Binding-site contacts:
Ligand atom N2 contacts residue ILE168 of chain 2.D at 3.5 Å.
Ligand atom N2 contacts residue ASN203 of chain 2.D at 3.1 Å (h-bond).
Ligand atom O6 contacts residue THR205 of chain 2.D at 3.6 Å.
Ligand atom C8 contacts residue THR162 of chain 2.D at 4.1 Å.
Ligand atom O7 contacts residue GLN201 of chain 2.D at 3.9 Å.
Ligand atom C8 contacts residue GLN201 of chain 2.D at 3.7 Å.
Ligand atom O7 contacts residue LYS241 of chain 2.D at 3.9 Å.
Ligand atom C2 contacts residue THR205 of chain 2.D at 4.5 Å.
Ligand atom C6 contacts residue THR205 of chain 2.D at 4.3 Å.
Ligand atom C7 contacts residue ILE168 of chain 2.D at 3.8 Å (hydrophobic).
Ligand atom C7 contacts residue ASN203 of chain 2.D at 3.6 Å.
Ligand atom C5 contacts residue THR205 of chain 2.D at 3.7 Å.
Ligand atom C3 contacts residue ASN203 of chain 2.D at 3.9 Å.
Ligand atom C1 contacts residue THR205 of chain 2.D at 3.4 Å.
Ligand atom C2 contacts residue ASN203 of chain 2.D at 2.6 Å.
Ligand atom O5 contacts residue ASN203 of chain 2.D at 2.3 Å (h-bond).
Ligand atom O5 contacts residue THR205 of chain 2.D at 3.6 Å.
Ligand atom C2 contacts residue ILE168 of chain 2.D at 4.4 Å (hydrophobic).
Ligand atom O7 contacts residue ASN203 of chain 2.D at 3.6 Å.
Ligand atom O6 contacts residue GLU206 of chain 2.D at 3.1 Å (salt-bridge).
Ligand atom C8 contacts residue ILE168 of chain 2.D at 3.7 Å (hydrophobic).
Ligand atom O7 contacts residue THR205 of chain 2.D at 3.7 Å.
Ligand atom C8 contacts residue GLU206 of chain 2.D at 4.0 Å.
Ligand atom C6 contacts residue GLU206 of chain 2.D at 4.0 Å.
Ligand atom C7 contacts residue GLN201 of chain 2.D at 4.2 Å.
Ligand atom C1 contacts residue ILE168 of chain 2.D at 4.1 Å (hydrophobic).
Ligand atom C5 contacts residue ASN203 of chain 2.D at 3.6 Å.
Ligand atom C1 contacts residue ASN203 of chain 2.D at 1.4 Å.
Ligand atom C4 contacts residue ASN203 of chain 2.D at 4.3 Å.

Sequence of chain 2.D:
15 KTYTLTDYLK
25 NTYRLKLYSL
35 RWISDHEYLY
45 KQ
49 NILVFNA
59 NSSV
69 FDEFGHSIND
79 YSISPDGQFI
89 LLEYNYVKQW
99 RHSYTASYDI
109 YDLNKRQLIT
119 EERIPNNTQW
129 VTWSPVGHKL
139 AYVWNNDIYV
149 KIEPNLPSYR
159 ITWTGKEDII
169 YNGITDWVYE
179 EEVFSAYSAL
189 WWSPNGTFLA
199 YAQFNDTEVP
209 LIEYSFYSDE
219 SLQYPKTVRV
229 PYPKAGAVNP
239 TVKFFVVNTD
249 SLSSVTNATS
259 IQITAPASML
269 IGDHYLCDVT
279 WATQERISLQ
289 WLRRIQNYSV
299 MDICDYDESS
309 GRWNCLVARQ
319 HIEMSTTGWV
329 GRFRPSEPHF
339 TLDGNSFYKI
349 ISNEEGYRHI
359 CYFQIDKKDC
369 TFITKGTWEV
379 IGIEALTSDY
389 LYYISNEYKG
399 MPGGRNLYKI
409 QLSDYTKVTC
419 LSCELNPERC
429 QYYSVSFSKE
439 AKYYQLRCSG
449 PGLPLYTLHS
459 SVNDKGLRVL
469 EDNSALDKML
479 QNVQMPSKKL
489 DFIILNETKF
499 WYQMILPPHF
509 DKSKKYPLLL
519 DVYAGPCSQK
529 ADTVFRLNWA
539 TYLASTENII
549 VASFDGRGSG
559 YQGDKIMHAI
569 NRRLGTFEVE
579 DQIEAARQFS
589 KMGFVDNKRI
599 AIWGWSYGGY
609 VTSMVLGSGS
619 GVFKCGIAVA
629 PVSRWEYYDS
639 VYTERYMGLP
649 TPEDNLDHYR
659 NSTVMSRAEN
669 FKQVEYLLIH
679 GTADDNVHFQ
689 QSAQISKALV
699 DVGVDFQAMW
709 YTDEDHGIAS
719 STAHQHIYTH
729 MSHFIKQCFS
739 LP

The small molecule below binds the protein below.
Small molecule (SMILES): CC(=O)N[C@H]1[C@H](O[C@H]2[C@H](O)[C@@H](NC(C)=O)CO[C@@H]2CO)O[C@H](CO)[C@@H](O)[C@@H]1O